Sequence of chain 1.B:
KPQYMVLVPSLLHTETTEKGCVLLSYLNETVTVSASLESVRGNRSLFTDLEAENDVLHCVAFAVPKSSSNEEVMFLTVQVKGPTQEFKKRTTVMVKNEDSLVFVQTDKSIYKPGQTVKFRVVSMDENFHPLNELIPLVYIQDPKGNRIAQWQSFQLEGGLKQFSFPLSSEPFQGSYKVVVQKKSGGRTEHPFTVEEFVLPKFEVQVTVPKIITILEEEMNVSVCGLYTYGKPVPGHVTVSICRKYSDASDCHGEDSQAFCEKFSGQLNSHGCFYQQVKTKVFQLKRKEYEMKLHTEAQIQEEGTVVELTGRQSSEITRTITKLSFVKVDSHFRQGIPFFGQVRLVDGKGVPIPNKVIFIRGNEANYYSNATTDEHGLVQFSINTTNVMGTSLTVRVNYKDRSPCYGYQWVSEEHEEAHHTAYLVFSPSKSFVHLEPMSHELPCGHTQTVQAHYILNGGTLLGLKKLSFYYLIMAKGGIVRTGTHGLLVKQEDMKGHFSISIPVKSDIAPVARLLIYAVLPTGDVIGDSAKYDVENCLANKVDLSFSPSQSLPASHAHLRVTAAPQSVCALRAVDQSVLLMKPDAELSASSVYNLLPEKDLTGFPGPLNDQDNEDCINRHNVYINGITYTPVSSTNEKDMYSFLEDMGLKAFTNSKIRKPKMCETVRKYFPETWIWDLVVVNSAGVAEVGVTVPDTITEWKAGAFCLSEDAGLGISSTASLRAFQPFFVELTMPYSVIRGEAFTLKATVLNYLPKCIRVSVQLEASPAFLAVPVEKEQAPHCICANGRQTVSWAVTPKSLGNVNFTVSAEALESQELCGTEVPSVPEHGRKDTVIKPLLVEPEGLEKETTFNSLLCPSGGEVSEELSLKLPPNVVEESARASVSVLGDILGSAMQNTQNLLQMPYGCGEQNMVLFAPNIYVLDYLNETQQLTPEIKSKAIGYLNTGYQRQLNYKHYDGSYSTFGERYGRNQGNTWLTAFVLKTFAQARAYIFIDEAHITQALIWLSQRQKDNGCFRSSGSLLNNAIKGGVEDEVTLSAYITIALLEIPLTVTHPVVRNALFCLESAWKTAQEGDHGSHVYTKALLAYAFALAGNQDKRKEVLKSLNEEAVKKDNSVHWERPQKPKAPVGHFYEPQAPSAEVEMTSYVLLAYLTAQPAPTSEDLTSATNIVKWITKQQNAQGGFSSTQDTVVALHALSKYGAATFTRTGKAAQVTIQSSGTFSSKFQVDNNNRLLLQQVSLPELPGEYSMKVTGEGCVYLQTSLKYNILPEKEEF

Binding-site contacts:
Ligand atom O6 contacts residue ASN410 of chain 1.B at 4.1 Å.
Ligand atom O7 contacts residue THR412 of chain 1.B at 3.8 Å.
Ligand atom N2 contacts residue ASN410 of chain 1.B at 3.0 Å (h-bond).
Ligand atom C7 contacts residue ASN410 of chain 1.B at 3.6 Å.
Ligand atom O7 contacts residue ASN410 of chain 1.B at 3.9 Å.
Ligand atom C8 contacts residue THR412 of chain 1.B at 3.8 Å.
Ligand atom C1 contacts residue ASN410 of chain 1.B at 1.4 Å.
Ligand atom C5 contacts residue ASN410 of chain 1.B at 3.6 Å.
Ligand atom O5 contacts residue ASN410 of chain 1.B at 2.3 Å (h-bond).
Ligand atom C3 contacts residue ASN410 of chain 1.B at 3.8 Å.
Ligand atom C7 contacts residue THR412 of chain 1.B at 3.9 Å.
Ligand atom C2 contacts residue ASN410 of chain 1.B at 2.5 Å.
Ligand atom C4 contacts residue ASN410 of chain 1.B at 4.2 Å.

This protein binds this small molecule.
Small molecule (SMILES): CC(=O)N[C@@H]1[C@@H](O)[C@H](O)[C@@H](CO)O[C@H]1O